Binding-site contacts:
Ligand atom C4' contacts residue ASP364 of chain 1.D at 3.6 Å.
Ligand atom O2P contacts residue SER329 of chain 1.D at 3.2 Å (h-bond).
Ligand atom O5' contacts residue GLY387 of chain 1.D at 3.6 Å.
Ligand atom C6 contacts residue GLY415 of chain 1.D at 3.3 Å.
Ligand atom O1P contacts residue TYR411 of chain 1.D at 3.2 Å (h-bond).
Ligand atom C4 contacts residue ILE330 of chain 1.D at 3.6 Å (hydrophobic).
Ligand atom C3' contacts residue ASP364 of chain 1.D at 3.2 Å.
Ligand atom N3 contacts residue NAD1 of chain 1.X at 3.4 Å.
Ligand atom C5 contacts residue ILE330 of chain 1.D at 3.5 Å (hydrophobic).
Ligand atom C2 contacts residue CYS331 of chain 1.D at 3.2 Å (hydrophobic).
Ligand atom N1 contacts residue NAD1 of chain 1.X at 3.6 Å.
Ligand atom N1 contacts residue GLN441 of chain 1.D at 2.7 Å (h-bond).
Ligand atom N7 contacts residue MET414 of chain 1.D at 3.2 Å (h-bond).
Ligand atom O3P contacts residue GLY387 of chain 1.D at 3.1 Å (h-bond).
Ligand atom O6 contacts residue GLY413 of chain 1.D at 2.9 Å.
Ligand atom O2P contacts residue GLY328 of chain 1.D at 3.3 Å.
Ligand atom C4 contacts residue NAD1 of chain 1.X at 3.5 Å.
Ligand atom N3 contacts residue CYS331 of chain 1.D at 3.5 Å.
Ligand atom C2' contacts residue ARG322 of chain 1.D at 3.5 Å.
Ligand atom C8 contacts residue MET70 of chain 1.D at 3.5 Å (hydrophobic).
Ligand atom O2P contacts residue GLY365 of chain 1.D at 3.4 Å.
Ligand atom O2' contacts residue ARG322 of chain 1.D at 3.2 Å (salt-bridge).
Ligand atom C5 contacts residue NAD1 of chain 1.X at 3.6 Å.
Ligand atom O2P contacts residue GLY366 of chain 1.D at 2.7 Å (h-bond).
Ligand atom C5' contacts residue TYR411 of chain 1.D at 3.5 Å (hydrophobic).
Ligand atom C2' contacts residue ASP364 of chain 1.D at 3.5 Å.
Ligand atom O3' contacts residue MET385 of chain 1.D at 3.5 Å (h-bond).
Ligand atom C2 contacts residue GLN441 of chain 1.D at 3.1 Å.
Ligand atom O3P contacts residue SER388 of chain 1.D at 2.8 Å (h-bond).
Ligand atom O6 contacts residue GLY415 of chain 1.D at 2.3 Å (h-bond).
Ligand atom O3' contacts residue SER68 of chain 1.D at 3.3 Å.
Ligand atom O2' contacts residue ASP364 of chain 1.D at 2.5 Å (salt-bridge).
Ligand atom O6 contacts residue MET414 of chain 1.D at 2.8 Å (h-bond).
Ligand atom O6 contacts residue NAD1 of chain 1.X at 3.6 Å.
Ligand atom O1P contacts residue SER329 of chain 1.D at 2.2 Å (h-bond).
Ligand atom C6 contacts residue MET414 of chain 1.D at 3.6 Å (hydrophobic).
Ligand atom P contacts residue SER329 of chain 1.D at 3.5 Å.
Ligand atom O3' contacts residue ASP364 of chain 1.D at 2.2 Å (salt-bridge).
Ligand atom C2 contacts residue NAD1 of chain 1.X at 3.5 Å.
Ligand atom N1 contacts residue GLY442 of chain 1.D at 3.6 Å.

Sequence of chain 1.D:
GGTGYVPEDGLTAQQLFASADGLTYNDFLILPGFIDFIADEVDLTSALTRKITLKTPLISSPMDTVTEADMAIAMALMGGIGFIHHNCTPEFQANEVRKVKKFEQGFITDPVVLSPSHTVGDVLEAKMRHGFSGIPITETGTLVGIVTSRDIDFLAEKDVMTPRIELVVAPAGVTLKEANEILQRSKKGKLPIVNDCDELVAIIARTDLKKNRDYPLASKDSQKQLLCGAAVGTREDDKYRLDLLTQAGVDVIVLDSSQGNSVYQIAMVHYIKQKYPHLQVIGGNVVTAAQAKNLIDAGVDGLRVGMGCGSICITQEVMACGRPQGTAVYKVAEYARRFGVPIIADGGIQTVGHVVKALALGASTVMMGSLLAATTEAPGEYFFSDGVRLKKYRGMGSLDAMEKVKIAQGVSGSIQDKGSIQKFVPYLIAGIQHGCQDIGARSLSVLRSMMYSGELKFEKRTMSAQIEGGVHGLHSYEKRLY

The small molecule below binds the protein below.
Small molecule (SMILES): O=c1[nH]cnc2c1ncn2[C@@H]1O[C@H](COP(=O)(O)O)[C@@H](O)[C@H]1O